Binding-site contacts:
Ligand atom OAT contacts residue GLY65 of chain 1.D at 4.2 Å.
Ligand atom CAB contacts residue THR318 of chain 1.D at 4.0 Å.
Ligand atom B contacts residue SER66 of chain 1.D at 1.4 Å.
Ligand atom CAF contacts residue THR318 of chain 1.D at 3.6 Å.
Ligand atom OAW contacts residue ARG342 of chain 1.D at 2.9 Å (salt-bridge).
Ligand atom OAT contacts residue THR315 of chain 1.D at 4.0 Å.
Ligand atom CAG contacts residue TYR224 of chain 1.D at 4.0 Å (hydrophobic).
Ligand atom CAH contacts residue SER66 of chain 1.D at 4.1 Å.
Ligand atom OAV contacts residue ASN345 of chain 1.D at 3.6 Å.
Ligand atom CAS contacts residue VAL294 of chain 1.D at 4.0 Å (hydrophobic).
Ligand atom OAT contacts residue GLY316 of chain 1.D at 3.4 Å.
Ligand atom OAO contacts residue SER66 of chain 1.D at 2.2 Å (h-bond).
Ligand atom CAG contacts residue SER317 of chain 1.D at 3.3 Å.
Ligand atom OAI contacts residue GLN122 of chain 1.D at 3.1 Å (h-bond).
Ligand atom NAJ contacts residue SER66 of chain 1.D at 3.1 Å (h-bond).
Ligand atom CAF contacts residue SER317 of chain 1.D at 3.1 Å.
Ligand atom CAB contacts residue SER319 of chain 1.D at 3.8 Å.
Ligand atom CAL contacts residue SER66 of chain 1.D at 3.6 Å.
Ligand atom NAJ contacts residue SER317 of chain 1.D at 3.1 Å (h-bond).
Ligand atom CAM contacts residue TYR152 of chain 1.D at 3.8 Å (hydrophobic).
Ligand atom CAN contacts residue VAL294 of chain 1.D at 3.9 Å (hydrophobic).
Ligand atom OAV contacts residue ARG342 of chain 1.D at 4.2 Å.
Ligand atom CAN contacts residue LEU121 of chain 1.D at 3.8 Å (hydrophobic).
Ligand atom CAC contacts residue ARG342 of chain 1.D at 3.5 Å.
Ligand atom B contacts residue TYR152 of chain 1.D at 3.4 Å.
Ligand atom OAO contacts residue LYS314 of chain 1.D at 3.7 Å.
Ligand atom CAE contacts residue THR318 of chain 1.D at 3.8 Å.
Ligand atom OAT contacts residue SER66 of chain 1.D at 2.3 Å (h-bond).
Ligand atom CAH contacts residue ASN154 of chain 1.D at 3.9 Å.
Ligand atom CAK contacts residue SER66 of chain 1.D at 2.4 Å.
Ligand atom CAC contacts residue THR318 of chain 1.D at 3.6 Å.
Ligand atom CAC contacts residue SER319 of chain 1.D at 3.8 Å.
Ligand atom CAH contacts residue SER317 of chain 1.D at 3.7 Å.
Ligand atom OAO contacts residue TYR152 of chain 1.D at 2.5 Å (h-bond).
Ligand atom CAU contacts residue ARG342 of chain 1.D at 3.8 Å.
Ligand atom OAT contacts residue SER317 of chain 1.D at 2.8 Å (h-bond).
Ligand atom OAI contacts residue ASN154 of chain 1.D at 2.8 Å (h-bond).
Ligand atom CAM contacts residue LEU121 of chain 1.D at 3.8 Å (hydrophobic).
Ligand atom CAE contacts residue SER317 of chain 1.D at 3.4 Å.
Ligand atom OAW contacts residue SER317 of chain 1.D at 3.5 Å.

Sequence of chain 1.D:
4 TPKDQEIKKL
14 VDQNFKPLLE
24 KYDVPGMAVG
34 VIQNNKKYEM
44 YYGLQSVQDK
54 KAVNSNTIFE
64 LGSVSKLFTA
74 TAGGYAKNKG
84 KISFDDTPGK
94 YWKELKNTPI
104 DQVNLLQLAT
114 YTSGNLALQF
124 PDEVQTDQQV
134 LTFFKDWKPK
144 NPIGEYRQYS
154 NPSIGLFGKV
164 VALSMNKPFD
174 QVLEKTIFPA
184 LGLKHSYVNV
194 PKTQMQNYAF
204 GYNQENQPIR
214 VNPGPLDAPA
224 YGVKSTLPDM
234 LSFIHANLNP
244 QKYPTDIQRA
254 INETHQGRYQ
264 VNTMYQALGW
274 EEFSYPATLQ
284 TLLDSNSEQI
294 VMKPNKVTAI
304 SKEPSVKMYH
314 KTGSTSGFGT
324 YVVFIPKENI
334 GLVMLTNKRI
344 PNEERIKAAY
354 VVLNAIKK

A small-molecule ligand and the protein it binds are described below.
Small molecule (SMILES): O=C(Cc1cccs1)N[C@H](B(O)O)c1cccc(C(=O)O)c1